This protein binds this small molecule.
Small molecule (SMILES): C[C@@H](O)[C@@H](C)O

Sequence of chain 12.C:
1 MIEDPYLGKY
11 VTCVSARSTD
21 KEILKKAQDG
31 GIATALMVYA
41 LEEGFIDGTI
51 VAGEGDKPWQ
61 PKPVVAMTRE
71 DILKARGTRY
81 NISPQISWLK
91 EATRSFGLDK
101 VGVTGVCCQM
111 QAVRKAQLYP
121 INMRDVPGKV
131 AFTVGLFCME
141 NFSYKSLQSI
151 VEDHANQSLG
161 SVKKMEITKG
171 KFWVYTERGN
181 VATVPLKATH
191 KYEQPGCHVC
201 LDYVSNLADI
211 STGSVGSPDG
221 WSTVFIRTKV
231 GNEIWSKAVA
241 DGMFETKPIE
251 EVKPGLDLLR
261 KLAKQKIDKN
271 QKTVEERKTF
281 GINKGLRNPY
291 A

Binding-site contacts:
Ligand atom C1 contacts residue GLU54 of chain 12.C at 3.5 Å.
Ligand atom C3 contacts residue TRP59 of chain 12.C at 3.5 Å (hydrophobic).
Ligand atom O5 contacts residue ARG79 of chain 12.C at 4.0 Å.
Ligand atom C2 contacts residue TRP59 of chain 12.C at 4.1 Å (hydrophobic).
Ligand atom C2 contacts residue GLU54 of chain 12.C at 4.1 Å.
Ligand atom C4 contacts residue TRP59 of chain 12.C at 4.2 Å (hydrophobic).
Ligand atom O5 contacts residue GLU54 of chain 12.C at 3.5 Å.
Ligand atom C1 contacts residue TRP59 of chain 12.C at 3.5 Å (hydrophobic).
Ligand atom C4 contacts residue GLU54 of chain 12.C at 4.5 Å.
Ligand atom C2 contacts residue ARG79 of chain 12.C at 4.1 Å.
Ligand atom O6 contacts residue TRP59 of chain 12.C at 3.9 Å.